The protein below binds the small molecule below.
Small molecule (SMILES): C[C@H]1C(=O)N(Cc2cccc3ccccc23)C[C@@H]2N(C(=O)NCc3ccc(F)cc3)CCC(=O)N21

Sequence of chain 1.E:
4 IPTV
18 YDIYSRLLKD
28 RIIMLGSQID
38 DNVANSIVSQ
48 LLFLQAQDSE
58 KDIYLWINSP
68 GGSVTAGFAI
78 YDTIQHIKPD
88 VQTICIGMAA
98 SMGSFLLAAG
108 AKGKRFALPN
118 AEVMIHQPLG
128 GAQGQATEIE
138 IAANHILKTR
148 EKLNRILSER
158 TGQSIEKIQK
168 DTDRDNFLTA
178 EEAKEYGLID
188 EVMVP

Binding-site contacts:
Ligand atom C35 contacts residue ALA53 of chain 1.E at 3.5 Å (hydrophobic).
Ligand atom C07 contacts residue ILE91 of chain 1.D at 3.2 Å (hydrophobic).
Ligand atom C11 contacts residue HIS83 of chain 1.E at 3.8 Å.
Ligand atom C34 contacts residue LEU49 of chain 1.E at 3.7 Å (hydrophobic).
Ligand atom O24 contacts residue TYR61 of chain 1.D at 3.0 Å (h-bond).
Ligand atom C15 contacts residue TRP63 of chain 1.D at 3.6 Å (hydrophobic).
Ligand atom C22 contacts residue TYR61 of chain 1.D at 3.5 Å (hydrophobic).
Ligand atom F33 contacts residue PHE50 of chain 1.E at 3.4 Å.
Ligand atom N06 contacts residue TYR61 of chain 1.D at 3.7 Å.
Ligand atom C13 contacts residue ILE93 of chain 1.D at 3.3 Å (hydrophobic).
Ligand atom C29 contacts residue ALA53 of chain 1.E at 3.3 Å (hydrophobic).
Ligand atom C30 contacts residue ALA53 of chain 1.E at 3.4 Å (hydrophobic).
Ligand atom C29 contacts residue ASP27 of chain 1.D at 3.8 Å.
Ligand atom C23 contacts residue TYR61 of chain 1.D at 3.5 Å (hydrophobic).
Ligand atom C28 contacts residue ASP27 of chain 1.D at 3.8 Å.
Ligand atom F33 contacts residue ARG23 of chain 1.D at 3.5 Å.
Ligand atom C21 contacts residue TYR61 of chain 1.D at 3.8 Å (hydrophobic).
Ligand atom C31 contacts residue ASP27 of chain 1.D at 3.5 Å.
Ligand atom C30 contacts residue ASP27 of chain 1.D at 3.1 Å.
Ligand atom C12 contacts residue ILE93 of chain 1.D at 3.8 Å (hydrophobic).
Ligand atom C35 contacts residue LEU49 of chain 1.E at 3.8 Å (hydrophobic).
Ligand atom O19 contacts residue MET190 of chain 1.D at 3.6 Å.
Ligand atom N20 contacts residue ILE29 of chain 1.D at 3.9 Å.
Ligand atom F33 contacts residue LEU24 of chain 1.D at 3.1 Å.
Ligand atom C16 contacts residue TRP63 of chain 1.D at 3.2 Å (hydrophobic).
Ligand atom C12 contacts residue LEU49 of chain 1.E at 3.7 Å (hydrophobic).
Ligand atom C32 contacts residue LEU24 of chain 1.D at 3.9 Å (hydrophobic).
Ligand atom C31 contacts residue ARG23 of chain 1.D at 3.5 Å.
Ligand atom C15 contacts residue ILE93 of chain 1.D at 3.7 Å (hydrophobic).
Ligand atom C31 contacts residue ALA53 of chain 1.E at 3.8 Å (hydrophobic).
Ligand atom C28 contacts residue ALA53 of chain 1.E at 3.7 Å (hydrophobic).
Ligand atom C34 contacts residue PHE50 of chain 1.E at 3.8 Å (hydrophobic).
Ligand atom C14 contacts residue ILE93 of chain 1.D at 3.4 Å (hydrophobic).
Ligand atom C14 contacts residue LEU49 of chain 1.E at 3.9 Å (hydrophobic).
Ligand atom N27 contacts residue ASP27 of chain 1.D at 3.8 Å.
Ligand atom C17 contacts residue ILE29 of chain 1.D at 3.7 Å (hydrophobic).
Ligand atom C13 contacts residue LEU49 of chain 1.E at 3.2 Å (hydrophobic).
Ligand atom C17 contacts residue TRP63 of chain 1.D at 3.6 Å (hydrophobic).
Ligand atom C18 contacts residue TYR61 of chain 1.D at 3.9 Å (hydrophobic).
Ligand atom C16 contacts residue ILE29 of chain 1.D at 3.6 Å (hydrophobic).

Sequence of chain 1.D:
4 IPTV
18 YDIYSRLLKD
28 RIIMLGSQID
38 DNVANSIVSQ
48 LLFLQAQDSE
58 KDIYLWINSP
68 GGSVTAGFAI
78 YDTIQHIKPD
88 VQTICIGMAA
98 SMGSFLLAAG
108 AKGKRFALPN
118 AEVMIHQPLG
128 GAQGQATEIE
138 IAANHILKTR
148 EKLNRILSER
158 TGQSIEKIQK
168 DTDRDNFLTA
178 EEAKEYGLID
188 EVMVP